Sequence of chain 1.F:
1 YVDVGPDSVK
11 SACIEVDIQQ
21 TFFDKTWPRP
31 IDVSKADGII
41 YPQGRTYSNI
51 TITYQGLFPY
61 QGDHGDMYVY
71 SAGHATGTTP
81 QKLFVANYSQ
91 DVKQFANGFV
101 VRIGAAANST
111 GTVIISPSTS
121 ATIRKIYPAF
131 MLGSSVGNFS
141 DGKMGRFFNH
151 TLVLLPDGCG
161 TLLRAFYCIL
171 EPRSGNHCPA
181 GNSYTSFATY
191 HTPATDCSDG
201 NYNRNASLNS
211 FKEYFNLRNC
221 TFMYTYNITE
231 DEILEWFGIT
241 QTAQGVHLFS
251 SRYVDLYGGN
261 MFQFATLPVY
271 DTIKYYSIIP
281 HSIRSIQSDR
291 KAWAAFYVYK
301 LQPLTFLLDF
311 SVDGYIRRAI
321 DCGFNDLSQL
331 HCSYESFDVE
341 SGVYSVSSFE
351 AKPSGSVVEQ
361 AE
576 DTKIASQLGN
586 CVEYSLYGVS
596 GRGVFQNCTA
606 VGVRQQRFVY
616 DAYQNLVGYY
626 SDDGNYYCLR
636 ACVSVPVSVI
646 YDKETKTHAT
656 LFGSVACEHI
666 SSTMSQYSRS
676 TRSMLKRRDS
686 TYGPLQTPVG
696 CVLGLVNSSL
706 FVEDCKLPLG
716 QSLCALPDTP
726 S

A small-molecule ligand and the protein it binds are described below.
Small molecule (SMILES): CC(=O)N[C@H]1[C@H](O[C@H]2[C@H](O)[C@@H](NC(C)=O)CO[C@@H]2CO)O[C@H](CO)[C@@H](O)[C@@H]1O

Binding-site contacts:
Ligand atom C5 contacts residue ASN149 of chain 1.F at 3.7 Å.
Ligand atom C3 contacts residue ASN149 of chain 1.F at 3.8 Å.
Ligand atom C8 contacts residue PHE148 of chain 1.F at 3.9 Å (hydrophobic).
Ligand atom N2 contacts residue ASN149 of chain 1.F at 2.9 Å (h-bond).
Ligand atom C1 contacts residue PHE148 of chain 1.F at 4.1 Å (hydrophobic).
Ligand atom C5 contacts residue PHE148 of chain 1.F at 4.0 Å (hydrophobic).
Ligand atom O7 contacts residue ASN149 of chain 1.F at 3.4 Å (h-bond).
Ligand atom C7 contacts residue ASN149 of chain 1.F at 3.3 Å.
Ligand atom C1 contacts residue ASN149 of chain 1.F at 1.5 Å.
Ligand atom O5 contacts residue PHE148 of chain 1.F at 3.9 Å.
Ligand atom C2 contacts residue ASN149 of chain 1.F at 2.5 Å.
Ligand atom C4 contacts residue ASN149 of chain 1.F at 4.3 Å.
Ligand atom C8 contacts residue ASN149 of chain 1.F at 4.0 Å.
Ligand atom O6 contacts residue PHE148 of chain 1.F at 3.6 Å.
Ligand atom O6 contacts residue ARG146 of chain 1.F at 4.1 Å.
Ligand atom O5 contacts residue ASN149 of chain 1.F at 2.4 Å (h-bond).
Ligand atom C6 contacts residue PHE148 of chain 1.F at 3.6 Å (hydrophobic).
Ligand atom O6 contacts residue ASN149 of chain 1.F at 4.5 Å.